Binding-site contacts:
Ligand atom O2 contacts residue GLU157 of chain 1.F at 4.3 Å.
Ligand atom O1 contacts residue ALA140 of chain 1.F at 4.4 Å.
Ligand atom C5 contacts residue GLU157 of chain 1.F at 4.1 Å.
Ligand atom C4 contacts residue GLU157 of chain 1.F at 3.8 Å.
Ligand atom O1 contacts residue LYS141 of chain 1.F at 3.6 Å.
Ligand atom O3 contacts residue GLU157 of chain 1.F at 4.2 Å.
Ligand atom C2 contacts residue VAL142 of chain 1.F at 3.3 Å (hydrophobic).
Ligand atom O3 contacts residue SER155 of chain 1.F at 3.7 Å.
Ligand atom O1 contacts residue VAL142 of chain 1.F at 3.0 Å (h-bond).
Ligand atom C6 contacts residue GLU157 of chain 1.F at 4.2 Å.
Ligand atom C3 contacts residue GLU157 of chain 1.F at 4.0 Å.
Ligand atom O2 contacts residue VAL142 of chain 1.F at 2.9 Å (h-bond).
Ligand atom C1 contacts residue VAL142 of chain 1.F at 3.8 Å (hydrophobic).
Ligand atom O1 contacts residue GLU157 of chain 1.F at 3.7 Å.
Ligand atom C2 contacts residue GLU157 of chain 1.F at 3.3 Å.
Ligand atom C1 contacts residue GLU157 of chain 1.F at 3.6 Å.
Ligand atom O2 contacts residue GLN143 of chain 1.F at 4.4 Å.
Ligand atom O5 contacts residue GLU157 of chain 1.F at 3.3 Å (salt-bridge).
Ligand atom O6 contacts residue GLU157 of chain 1.F at 2.9 Å (salt-bridge).

Sequence of chain 1.F:
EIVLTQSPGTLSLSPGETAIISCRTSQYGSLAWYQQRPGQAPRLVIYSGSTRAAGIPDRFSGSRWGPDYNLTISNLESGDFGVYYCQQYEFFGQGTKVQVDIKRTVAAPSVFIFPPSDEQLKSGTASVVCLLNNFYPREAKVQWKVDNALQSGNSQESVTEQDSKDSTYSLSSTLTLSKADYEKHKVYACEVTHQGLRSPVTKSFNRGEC

A protein and the small-molecule ligand that binds it are described below.
Small molecule (SMILES): OC[C@H]1O[C@@H](O)[C@H](O)[C@@H](O)[C@@H]1O